Sequence of chain 1.B:
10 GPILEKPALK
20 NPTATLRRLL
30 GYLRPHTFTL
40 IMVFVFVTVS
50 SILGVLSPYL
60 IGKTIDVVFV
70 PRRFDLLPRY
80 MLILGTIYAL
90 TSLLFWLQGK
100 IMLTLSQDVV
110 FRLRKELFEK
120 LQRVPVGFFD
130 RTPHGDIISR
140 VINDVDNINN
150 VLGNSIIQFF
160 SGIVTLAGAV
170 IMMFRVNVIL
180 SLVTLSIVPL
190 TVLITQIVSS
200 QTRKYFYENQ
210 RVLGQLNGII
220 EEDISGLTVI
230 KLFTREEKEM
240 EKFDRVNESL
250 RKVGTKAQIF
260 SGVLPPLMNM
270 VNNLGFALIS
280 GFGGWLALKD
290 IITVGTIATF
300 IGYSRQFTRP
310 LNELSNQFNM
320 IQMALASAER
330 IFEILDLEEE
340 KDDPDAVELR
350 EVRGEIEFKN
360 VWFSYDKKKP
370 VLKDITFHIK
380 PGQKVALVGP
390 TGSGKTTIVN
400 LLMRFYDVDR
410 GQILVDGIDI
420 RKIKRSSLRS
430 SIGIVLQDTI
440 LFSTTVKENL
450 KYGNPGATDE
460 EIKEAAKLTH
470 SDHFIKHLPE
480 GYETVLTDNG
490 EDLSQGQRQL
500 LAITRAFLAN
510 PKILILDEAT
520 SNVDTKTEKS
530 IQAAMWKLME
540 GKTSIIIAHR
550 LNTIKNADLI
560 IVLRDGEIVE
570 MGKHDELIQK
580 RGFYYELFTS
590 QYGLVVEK

Sequence of chain 1.A:
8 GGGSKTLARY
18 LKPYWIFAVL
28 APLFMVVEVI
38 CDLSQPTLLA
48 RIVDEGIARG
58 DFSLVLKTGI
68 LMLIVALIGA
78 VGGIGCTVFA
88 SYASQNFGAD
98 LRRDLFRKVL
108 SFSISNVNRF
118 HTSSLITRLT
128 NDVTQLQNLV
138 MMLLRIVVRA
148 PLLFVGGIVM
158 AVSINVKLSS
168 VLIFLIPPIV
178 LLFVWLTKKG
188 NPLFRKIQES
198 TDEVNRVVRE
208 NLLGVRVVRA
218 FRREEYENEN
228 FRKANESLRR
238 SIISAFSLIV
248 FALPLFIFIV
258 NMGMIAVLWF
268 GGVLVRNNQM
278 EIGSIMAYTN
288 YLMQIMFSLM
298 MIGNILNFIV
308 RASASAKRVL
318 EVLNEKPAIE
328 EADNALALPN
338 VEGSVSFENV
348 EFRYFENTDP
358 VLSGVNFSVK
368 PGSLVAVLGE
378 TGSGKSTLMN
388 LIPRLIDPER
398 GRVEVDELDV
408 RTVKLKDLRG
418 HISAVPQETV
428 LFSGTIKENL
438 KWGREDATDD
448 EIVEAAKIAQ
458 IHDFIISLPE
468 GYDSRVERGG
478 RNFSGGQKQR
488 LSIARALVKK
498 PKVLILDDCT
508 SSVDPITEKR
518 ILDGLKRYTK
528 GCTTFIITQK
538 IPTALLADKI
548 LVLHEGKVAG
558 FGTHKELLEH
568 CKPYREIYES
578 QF

The small molecule below binds the protein below.
Small molecule (SMILES): Nc1ncnc2c1ncn2[C@@H]1O[C@H](CO[P](=O)(O)O[P](=O)(O)NP(=O)(O)O)[C@@H](O)[C@H]1O

Binding-site contacts:
Ligand atom N7 contacts residue TYR351 of chain 1.A at 3.4 Å.
Ligand atom O2G contacts residue MG1 of chain 1.D at 3.0 Å.
Ligand atom PA contacts residue THR384 of chain 1.A at 3.8 Å.
Ligand atom C4 contacts residue TYR351 of chain 1.A at 3.0 Å (hydrophobic).
Ligand atom O5' contacts residue THR384 of chain 1.A at 3.6 Å.
Ligand atom O1B contacts residue GLY381 of chain 1.A at 2.8 Å (h-bond).
Ligand atom N3B contacts residue THR378 of chain 1.A at 3.7 Å.
Ligand atom C5' contacts residue GLY381 of chain 1.A at 3.7 Å.
Ligand atom O1G contacts residue GLN424 of chain 1.A at 3.1 Å (h-bond).
Ligand atom PB contacts residue GLY379 of chain 1.A at 3.7 Å.
Ligand atom N3 contacts residue TYR351 of chain 1.A at 3.1 Å.
Ligand atom C2 contacts residue PHE352 of chain 1.A at 3.7 Å (hydrophobic).
Ligand atom C5 contacts residue TYR351 of chain 1.A at 3.3 Å (hydrophobic).
Ligand atom C5' contacts residue VAL358 of chain 1.A at 3.6 Å (hydrophobic).
Ligand atom O3A contacts residue GLY381 of chain 1.A at 3.7 Å.
Ligand atom O1A contacts residue LYS382 of chain 1.A at 3.4 Å (salt-bridge).
Ligand atom O1A contacts residue GLY381 of chain 1.A at 3.0 Å.
Ligand atom N9 contacts residue TYR351 of chain 1.A at 3.3 Å.
Ligand atom O2B contacts residue MG1 of chain 1.D at 2.6 Å.
Ligand atom O2G contacts residue GLN536 of chain 1.A at 3.7 Å.
Ligand atom N6 contacts residue ASN115 of chain 1.A at 3.5 Å (h-bond).
Ligand atom O1A contacts residue SER383 of chain 1.A at 3.2 Å (h-bond).
Ligand atom O1A contacts residue THR384 of chain 1.A at 2.9 Å (h-bond).
Ligand atom O4' contacts residue TYR351 of chain 1.A at 3.6 Å.
Ligand atom C8 contacts residue TYR351 of chain 1.A at 3.4 Å (hydrophobic).
Ligand atom O2G contacts residue LYS382 of chain 1.A at 2.8 Å (salt-bridge).
Ligand atom O4' contacts residue VAL358 of chain 1.A at 3.3 Å.
Ligand atom C4' contacts residue VAL358 of chain 1.A at 3.7 Å (hydrophobic).
Ligand atom C2 contacts residue TYR351 of chain 1.A at 3.4 Å (hydrophobic).
Ligand atom O1G contacts residue MG1 of chain 1.D at 2.4 Å.
Ligand atom O1B contacts residue SER380 of chain 1.A at 2.9 Å (h-bond).
Ligand atom N1 contacts residue TYR351 of chain 1.A at 3.7 Å.
Ligand atom O1B contacts residue LYS382 of chain 1.A at 3.0 Å (salt-bridge).
Ligand atom O3G contacts residue THR378 of chain 1.A at 3.0 Å.
Ligand atom O3G contacts residue ASN521 of chain 1.B at 3.3 Å (h-bond).
Ligand atom PG contacts residue MG1 of chain 1.D at 3.2 Å.
Ligand atom O3A contacts residue GLY379 of chain 1.A at 3.7 Å.
Ligand atom O2B contacts residue SER383 of chain 1.A at 3.0 Å (h-bond).
Ligand atom N3B contacts residue GLY379 of chain 1.A at 2.9 Å (h-bond).
Ligand atom O1B contacts residue GLY379 of chain 1.A at 3.6 Å.